Sequence of chain 1.B:
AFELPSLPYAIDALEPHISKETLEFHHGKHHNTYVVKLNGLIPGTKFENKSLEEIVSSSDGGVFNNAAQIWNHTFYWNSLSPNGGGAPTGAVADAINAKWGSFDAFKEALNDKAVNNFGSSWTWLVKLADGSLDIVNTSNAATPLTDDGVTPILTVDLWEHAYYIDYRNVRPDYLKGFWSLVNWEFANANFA

Sequence of chain 1.A:
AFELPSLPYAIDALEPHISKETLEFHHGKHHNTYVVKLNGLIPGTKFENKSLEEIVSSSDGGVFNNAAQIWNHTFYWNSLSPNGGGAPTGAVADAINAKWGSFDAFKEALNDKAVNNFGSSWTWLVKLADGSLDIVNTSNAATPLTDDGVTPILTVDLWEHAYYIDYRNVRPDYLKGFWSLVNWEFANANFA

This small molecule binds to this protein.
Small molecule (SMILES): OC[C@H]1O[C@H](O[C@H]2O[C@H](CO)[C@@H](O)[C@H](O)[C@H]2O)[C@H](O)[C@@H](O)[C@@H]1O

Binding-site contacts:
Ligand atom O4 contacts residue ASN137 of chain 1.A at 4.3 Å.
Ligand atom C2 contacts residue ASN65 of chain 1.B at 3.8 Å.
Ligand atom O3 contacts residue LYS113 of chain 1.A at 3.8 Å.
Ligand atom C1 contacts residue ASN116 of chain 1.A at 2.9 Å.
Ligand atom O2 contacts residue ASN116 of chain 1.A at 3.9 Å.
Ligand atom O4 contacts residue SER139 of chain 1.A at 4.3 Å.
Ligand atom C6 contacts residue SER139 of chain 1.A at 3.4 Å.
Ligand atom C2 contacts residue ASN117 of chain 1.A at 4.2 Å.
Ligand atom O6 contacts residue ASN140 of chain 1.B at 4.2 Å.
Ligand atom O5 contacts residue PHE118 of chain 1.A at 2.9 Å (h-bond).
Ligand atom C1 contacts residue ASN117 of chain 1.A at 4.3 Å.
Ligand atom C1 contacts residue PHE118 of chain 1.A at 3.9 Å (hydrophobic).
Ligand atom O6 contacts residue GLY62 of chain 1.B at 3.4 Å.
Ligand atom C3 contacts residue ASN137 of chain 1.A at 4.2 Å.
Ligand atom O4 contacts residue GLY62 of chain 1.B at 4.0 Å.
Ligand atom O5 contacts residue ASN116 of chain 1.A at 3.2 Å (h-bond).
Ligand atom O3 contacts residue ASN137 of chain 1.A at 3.4 Å (h-bond).
Ligand atom C5 contacts residue ASN117 of chain 1.A at 3.9 Å.
Ligand atom C2 contacts residue ASN137 of chain 1.A at 4.2 Å.
Ligand atom C3 contacts residue GLY61 of chain 1.B at 4.1 Å.
Ligand atom C6 contacts residue ASN116 of chain 1.A at 4.2 Å.
Ligand atom O5 contacts residue ASN65 of chain 1.B at 3.7 Å.
Ligand atom C4 contacts residue GLY61 of chain 1.B at 4.2 Å.
Ligand atom C3 contacts residue GLY62 of chain 1.B at 4.2 Å.
Ligand atom C6 contacts residue PHE118 of chain 1.A at 3.5 Å (hydrophobic).
Ligand atom O6 contacts residue SER139 of chain 1.A at 3.9 Å.
Ligand atom C6 contacts residue ASN117 of chain 1.A at 3.6 Å.
Ligand atom O3 contacts residue GLY62 of chain 1.B at 3.7 Å.
Ligand atom C4 contacts residue ASN117 of chain 1.A at 3.5 Å.
Ligand atom O1 contacts residue ASN116 of chain 1.A at 4.2 Å.
Ligand atom C5 contacts residue PHE118 of chain 1.A at 3.9 Å (hydrophobic).
Ligand atom O4 contacts residue ASN117 of chain 1.A at 4.1 Å.
Ligand atom C4 contacts residue GLY62 of chain 1.B at 3.6 Å.
Ligand atom C4 contacts residue ASN137 of chain 1.A at 4.3 Å.
Ligand atom C2 contacts residue ASN116 of chain 1.A at 3.4 Å.
Ligand atom O6 contacts residue PHE118 of chain 1.A at 2.8 Å (h-bond).
Ligand atom C2 contacts residue GLY61 of chain 1.B at 4.3 Å.
Ligand atom C1 contacts residue ASN65 of chain 1.B at 3.8 Å.
Ligand atom O5 contacts residue ASN117 of chain 1.A at 3.8 Å.
Ligand atom O3 contacts residue GLY61 of chain 1.B at 3.1 Å.